Sequence of chain 2.B:
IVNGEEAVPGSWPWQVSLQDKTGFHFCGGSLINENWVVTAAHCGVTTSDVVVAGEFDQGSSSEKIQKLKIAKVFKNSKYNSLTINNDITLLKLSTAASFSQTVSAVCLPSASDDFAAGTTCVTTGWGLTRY

Sequence of chain 2.C:
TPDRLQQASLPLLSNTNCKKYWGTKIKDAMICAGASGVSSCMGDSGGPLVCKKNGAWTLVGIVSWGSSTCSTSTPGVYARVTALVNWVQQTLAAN

Binding-site contacts:
Ligand atom N contacts residue SER47 of chain 2.C at 3.7 Å.
Ligand atom CL4 contacts residue GLY68 of chain 2.C at 3.4 Å.
Ligand atom C7 contacts residue HIS42 of chain 2.B at 4.1 Å.
Ligand atom N contacts residue HIS42 of chain 2.B at 3.4 Å (h-bond).
Ligand atom C7 contacts residue CYS43 of chain 2.C at 3.8 Å (hydrophobic).
Ligand atom O contacts residue HIS42 of chain 2.B at 3.5 Å (h-bond).
Ligand atom O contacts residue SER66 of chain 2.C at 3.3 Å (h-bond).
Ligand atom C3 contacts residue GLY68 of chain 2.C at 3.8 Å.
Ligand atom C8 contacts residue SER66 of chain 2.C at 3.5 Å.
Ligand atom C1 contacts residue SER47 of chain 2.C at 3.9 Å.
Ligand atom O1B contacts residue HIS42 of chain 2.B at 2.5 Å (h-bond).
Ligand atom C2 contacts residue CYS43 of chain 2.C at 4.2 Å (hydrophobic).
Ligand atom C6 contacts residue CYS43 of chain 2.C at 4.0 Å (hydrophobic).
Ligand atom C2 contacts residue MET44 of chain 2.C at 4.1 Å (hydrophobic).
Ligand atom B contacts residue SER66 of chain 2.C at 3.8 Å.
Ligand atom C4 contacts residue TRP67 of chain 2.C at 3.7 Å (hydrophobic).
Ligand atom C4 contacts residue SER42 of chain 2.C at 3.8 Å.
Ligand atom O contacts residue TRP67 of chain 2.C at 3.9 Å.
Ligand atom C6 contacts residue VAL65 of chain 2.C at 3.6 Å (hydrophobic).
Ligand atom C4 contacts residue GLY68 of chain 2.C at 3.6 Å.
Ligand atom C7 contacts residue MET44 of chain 2.C at 4.1 Å (hydrophobic).
Ligand atom C5 contacts residue TRP67 of chain 2.C at 3.7 Å (hydrophobic).
Ligand atom C6 contacts residue TRP67 of chain 2.C at 4.0 Å (hydrophobic).
Ligand atom C3 contacts residue SER69 of chain 2.C at 3.7 Å.
Ligand atom C8 contacts residue HIS42 of chain 2.B at 2.9 Å.
Ligand atom C8 contacts residue SER47 of chain 2.C at 2.5 Å.
Ligand atom C5 contacts residue GLY68 of chain 2.C at 4.0 Å.
Ligand atom C1 contacts residue CYS43 of chain 2.C at 3.9 Å (hydrophobic).
Ligand atom CL4 contacts residue TRP67 of chain 2.C at 4.0 Å.
Ligand atom CL4 contacts residue SER42 of chain 2.C at 3.5 Å.
Ligand atom CL4 contacts residue SER41 of chain 2.C at 3.7 Å.
Ligand atom O1B contacts residue SER47 of chain 2.C at 2.2 Å (h-bond).
Ligand atom C contacts residue HIS42 of chain 2.B at 3.5 Å.
Ligand atom C7 contacts residue SER47 of chain 2.C at 2.6 Å.
Ligand atom C5 contacts residue CYS43 of chain 2.C at 4.2 Å (hydrophobic).
Ligand atom CL4 contacts residue SER69 of chain 2.C at 3.5 Å.
Ligand atom C5 contacts residue SER42 of chain 2.C at 3.9 Å.
Ligand atom B contacts residue HIS42 of chain 2.B at 1.7 Å.
Ligand atom B contacts residue SER47 of chain 2.C at 1.5 Å.
Ligand atom C5 contacts residue VAL65 of chain 2.C at 4.1 Å (hydrophobic).

The protein below binds the small molecule below.
Small molecule (SMILES): CC(=O)N[C@H](Cc1ccc(Cl)cc1)[B-](O)(O)O